A small-molecule ligand and the protein it binds are described below.
Small molecule (SMILES): O=C(O)/C(O)=C(Cl)\C=C\C(=O)c1ccccc1

Sequence of chain 2.A:
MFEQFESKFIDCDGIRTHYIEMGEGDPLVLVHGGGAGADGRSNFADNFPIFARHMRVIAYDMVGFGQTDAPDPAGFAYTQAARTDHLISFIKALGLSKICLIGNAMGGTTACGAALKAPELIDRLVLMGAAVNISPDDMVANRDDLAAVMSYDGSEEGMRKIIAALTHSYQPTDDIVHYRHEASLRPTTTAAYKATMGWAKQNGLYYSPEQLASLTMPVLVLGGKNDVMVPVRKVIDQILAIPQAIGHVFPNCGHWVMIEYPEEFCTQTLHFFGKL

Binding-site contacts:
Ligand atom CA1 contacts residue ASN104 of chain 2.A at 3.6 Å.
Ligand atom OA2 contacts residue ASN104 of chain 2.A at 3.9 Å.
Ligand atom CLA1 contacts residue GLY35 of chain 2.A at 3.8 Å.
Ligand atom CB2 contacts residue MET197 of chain 2.A at 4.1 Å (hydrophobic).
Ligand atom CLA1 contacts residue LEU166 of chain 2.A at 3.5 Å.
Ligand atom OA4 contacts residue GLY34 of chain 2.A at 3.0 Å (h-bond).
Ligand atom CB2 contacts residue MET106 of chain 2.A at 4.1 Å (hydrophobic).
Ligand atom CA1 contacts residue GLY33 of chain 2.A at 3.9 Å.
Ligand atom OA1 contacts residue ASN104 of chain 2.A at 2.5 Å (h-bond).
Ligand atom CA5 contacts residue GLY34 of chain 2.A at 3.9 Å.
Ligand atom CLA1 contacts residue MET229 of chain 2.A at 3.9 Å.
Ligand atom CA4 contacts residue GLY35 of chain 2.A at 3.4 Å.
Ligand atom OA1 contacts residue HIS255 of chain 2.A at 3.7 Å.
Ligand atom CA6 contacts residue MET106 of chain 2.A at 4.0 Å (hydrophobic).
Ligand atom OA2 contacts residue GLY34 of chain 2.A at 3.5 Å (h-bond).
Ligand atom OA1 contacts residue GLY33 of chain 2.A at 4.0 Å.
Ligand atom CA3 contacts residue GLY35 of chain 2.A at 3.5 Å.
Ligand atom CA2 contacts residue TRP256 of chain 2.A at 3.6 Å (hydrophobic).
Ligand atom CA6 contacts residue GLY34 of chain 2.A at 3.8 Å.
Ligand atom OA3 contacts residue LEU166 of chain 2.A at 3.3 Å.
Ligand atom CB3 contacts residue LEU205 of chain 2.A at 3.8 Å (hydrophobic).
Ligand atom OA2 contacts residue ASN43 of chain 2.A at 3.9 Å.
Ligand atom CA1 contacts residue GLY35 of chain 2.A at 4.0 Å.
Ligand atom OA2 contacts residue ALA38 of chain 2.A at 3.9 Å.
Ligand atom CB4 contacts residue LEU205 of chain 2.A at 3.9 Å (hydrophobic).
Ligand atom OA2 contacts residue GLY35 of chain 2.A at 3.5 Å (h-bond).
Ligand atom CA1 contacts residue GLY34 of chain 2.A at 4.2 Å.
Ligand atom OA4 contacts residue ALA105 of chain 2.A at 3.0 Å.
Ligand atom OA1 contacts residue TRP256 of chain 2.A at 3.2 Å (h-bond).
Ligand atom CB6 contacts residue MET229 of chain 2.A at 3.9 Å (hydrophobic).
Ligand atom OA4 contacts residue MET106 of chain 2.A at 2.9 Å (h-bond).
Ligand atom CA1 contacts residue TRP256 of chain 2.A at 3.5 Å (hydrophobic).
Ligand atom CA4 contacts residue ALA105 of chain 2.A at 4.1 Å (hydrophobic).
Ligand atom CA4 contacts residue GLY34 of chain 2.A at 3.5 Å.
Ligand atom CA6 contacts residue ALA105 of chain 2.A at 3.5 Å (hydrophobic).
Ligand atom CA2 contacts residue GLY35 of chain 2.A at 3.8 Å.
Ligand atom CA5 contacts residue GLY35 of chain 2.A at 3.9 Å.
Ligand atom OA3 contacts residue TRP256 of chain 2.A at 3.1 Å (h-bond).
Ligand atom OA4 contacts residue GLY33 of chain 2.A at 4.1 Å.
Ligand atom OA2 contacts residue GLY33 of chain 2.A at 3.2 Å.